Binding-site contacts:
Ligand atom O7 contacts residue GLY216 of chain 54.E at 3.9 Å.
Ligand atom N2 contacts residue ASN218 of chain 54.E at 4.4 Å.
Ligand atom C4 contacts residue ASN237 of chain 54.E at 4.3 Å.
Ligand atom N2 contacts residue GLY216 of chain 54.E at 2.6 Å (h-bond).
Ligand atom O7 contacts residue ASN218 of chain 54.E at 3.5 Å (h-bond).
Ligand atom C7 contacts residue GLY216 of chain 54.E at 2.7 Å.
Ligand atom C7 contacts residue NAG1 of chain 54.I at 4.4 Å.
Ligand atom C7 contacts residue ASN237 of chain 54.E at 3.7 Å.
Ligand atom O6 contacts residue ASN237 of chain 54.E at 4.4 Å.
Ligand atom C7 contacts residue ASN218 of chain 54.E at 3.4 Å.
Ligand atom C1 contacts residue ASN237 of chain 54.E at 1.4 Å.
Ligand atom C3 contacts residue ASN237 of chain 54.E at 3.9 Å.
Ligand atom C8 contacts residue NAG1 of chain 54.I at 4.3 Å.
Ligand atom O7 contacts residue NAG1 of chain 54.I at 3.7 Å.
Ligand atom C8 contacts residue LYS217 of chain 54.E at 3.9 Å.
Ligand atom C2 contacts residue ASN237 of chain 54.E at 2.6 Å.
Ligand atom N2 contacts residue ASN237 of chain 54.E at 3.1 Å (h-bond).
Ligand atom C5 contacts residue ASN237 of chain 54.E at 3.6 Å.
Ligand atom C1 contacts residue GLY216 of chain 54.E at 4.3 Å.
Ligand atom C8 contacts residue GLY216 of chain 54.E at 2.1 Å.
Ligand atom C8 contacts residue ASN218 of chain 54.E at 2.8 Å.
Ligand atom C2 contacts residue GLY216 of chain 54.E at 3.9 Å.
Ligand atom O7 contacts residue ASN237 of chain 54.E at 3.8 Å.
Ligand atom O5 contacts residue ASN237 of chain 54.E at 2.3 Å (h-bond).

A small-molecule ligand and the protein it binds are described below.
Small molecule (SMILES): CC(=O)N[C@H]1[C@H](O[C@H]2[C@H](O)[C@@H](NC(C)=O)CO[C@@H]2CO)O[C@H](CO)[C@@H](O[C@@H]2O[C@H](CO)[C@@H](O)[C@H](O)[C@@H]2O)[C@@H]1O

Sequence of chain 54.E:
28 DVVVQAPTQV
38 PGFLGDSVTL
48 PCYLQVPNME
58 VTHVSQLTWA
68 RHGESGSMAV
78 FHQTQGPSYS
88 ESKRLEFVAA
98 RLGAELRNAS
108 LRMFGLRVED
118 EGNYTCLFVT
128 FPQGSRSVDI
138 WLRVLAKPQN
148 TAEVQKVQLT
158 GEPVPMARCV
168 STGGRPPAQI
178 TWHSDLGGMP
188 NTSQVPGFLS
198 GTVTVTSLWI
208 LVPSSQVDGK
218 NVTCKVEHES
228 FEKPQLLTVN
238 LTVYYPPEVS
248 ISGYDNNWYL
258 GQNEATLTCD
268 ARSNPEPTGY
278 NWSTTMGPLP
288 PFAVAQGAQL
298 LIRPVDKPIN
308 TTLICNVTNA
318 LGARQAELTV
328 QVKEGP